Binding-site contacts:
Ligand atom N1 contacts residue ARG378 of chain 1.I at 4.5 Å.
Ligand atom C3 contacts residue HIS71 of chain 1.I at 3.6 Å.
Ligand atom FE contacts residue CYS447 of chain 1.I at 2.7 Å.
Ligand atom N2 contacts residue ARG378 of chain 1.I at 2.7 Å (salt-bridge).
Ligand atom O3 contacts residue LEU381 of chain 1.I at 3.5 Å.
Ligand atom C1 contacts residue ARG378 of chain 1.I at 4.4 Å.
Ligand atom C1 contacts residue CYS447 of chain 1.I at 3.0 Å (hydrophobic).
Ligand atom N1 contacts residue CYS444 of chain 1.I at 3.8 Å.
Ligand atom O3 contacts residue CYS447 of chain 1.I at 4.0 Å.
Ligand atom N1 contacts residue THR402 of chain 1.I at 3.1 Å (h-bond).
Ligand atom C2 contacts residue CYS447 of chain 1.I at 4.4 Å (hydrophobic).
Ligand atom C2 contacts residue 3NI1 of chain 1.DA at 3.8 Å.
Ligand atom N2 contacts residue PRO377 of chain 1.I at 3.5 Å (h-bond).
Ligand atom C1 contacts residue 3NI1 of chain 1.DA at 3.1 Å.
Ligand atom N2 contacts residue ALA401 of chain 1.I at 3.8 Å.
Ligand atom C2 contacts residue PRO377 of chain 1.I at 4.5 Å (hydrophobic).
Ligand atom FE contacts residue 3NI1 of chain 1.DA at 2.2 Å.
Ligand atom C2 contacts residue CYS67 of chain 1.I at 3.6 Å (hydrophobic).
Ligand atom O3 contacts residue SER70 of chain 1.I at 4.2 Å.
Ligand atom C1 contacts residue THR402 of chain 1.I at 4.0 Å.
Ligand atom C2 contacts residue ALA376 of chain 1.I at 3.7 Å (hydrophobic).
Ligand atom C3 contacts residue ALA376 of chain 1.I at 3.9 Å (hydrophobic).
Ligand atom C3 contacts residue CYS447 of chain 1.I at 3.2 Å (hydrophobic).
Ligand atom C2 contacts residue ARG378 of chain 1.I at 3.5 Å.
Ligand atom O3 contacts residue CYS67 of chain 1.I at 3.7 Å.
Ligand atom FE contacts residue CYS67 of chain 1.I at 2.6 Å.
Ligand atom C3 contacts residue CYS67 of chain 1.I at 2.9 Å (hydrophobic).
Ligand atom FE contacts residue CYS444 of chain 1.I at 3.8 Å.
Ligand atom C3 contacts residue 3NI1 of chain 1.DA at 3.6 Å.
Ligand atom C1 contacts residue CYS444 of chain 1.I at 3.8 Å (hydrophobic).
Ligand atom N1 contacts residue CYS447 of chain 1.I at 3.2 Å.
Ligand atom N2 contacts residue ALA376 of chain 1.I at 3.2 Å.
Ligand atom N1 contacts residue ALA401 of chain 1.I at 3.0 Å.
Ligand atom C1 contacts residue CYS67 of chain 1.I at 4.3 Å (hydrophobic).
Ligand atom N2 contacts residue GLY379 of chain 1.I at 4.0 Å.
Ligand atom N1 contacts residue 3NI1 of chain 1.DA at 4.0 Å.
Ligand atom C1 contacts residue ALA401 of chain 1.I at 3.4 Å (hydrophobic).
Ligand atom O3 contacts residue ALA376 of chain 1.I at 3.6 Å.
Ligand atom O3 contacts residue HIS71 of chain 1.I at 3.4 Å (h-bond).
Ligand atom C2 contacts residue ALA401 of chain 1.I at 3.8 Å (hydrophobic).

A small-molecule ligand and the protein it binds are described below.
Small molecule (SMILES): N#C[Fe](=C=O)C#N

Sequence of chain 1.I:
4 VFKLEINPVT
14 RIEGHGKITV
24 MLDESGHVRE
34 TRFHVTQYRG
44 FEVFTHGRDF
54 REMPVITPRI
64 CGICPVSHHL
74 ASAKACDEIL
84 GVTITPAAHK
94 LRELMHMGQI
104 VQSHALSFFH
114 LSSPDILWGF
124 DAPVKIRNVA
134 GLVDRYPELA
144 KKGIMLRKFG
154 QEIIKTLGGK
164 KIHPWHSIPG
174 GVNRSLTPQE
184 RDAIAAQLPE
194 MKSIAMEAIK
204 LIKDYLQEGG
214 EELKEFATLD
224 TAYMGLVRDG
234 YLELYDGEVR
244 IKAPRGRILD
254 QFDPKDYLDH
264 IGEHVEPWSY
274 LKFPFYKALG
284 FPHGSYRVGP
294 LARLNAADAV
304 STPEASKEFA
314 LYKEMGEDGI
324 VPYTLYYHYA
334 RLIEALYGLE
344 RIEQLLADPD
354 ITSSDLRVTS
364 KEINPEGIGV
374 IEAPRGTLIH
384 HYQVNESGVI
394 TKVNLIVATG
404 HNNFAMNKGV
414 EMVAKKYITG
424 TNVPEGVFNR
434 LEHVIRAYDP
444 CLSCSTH